Sequence of chain 1.F:
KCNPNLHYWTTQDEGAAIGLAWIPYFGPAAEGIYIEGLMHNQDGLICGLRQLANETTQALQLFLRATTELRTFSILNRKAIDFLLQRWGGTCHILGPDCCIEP

Sequence of chain 2.K:
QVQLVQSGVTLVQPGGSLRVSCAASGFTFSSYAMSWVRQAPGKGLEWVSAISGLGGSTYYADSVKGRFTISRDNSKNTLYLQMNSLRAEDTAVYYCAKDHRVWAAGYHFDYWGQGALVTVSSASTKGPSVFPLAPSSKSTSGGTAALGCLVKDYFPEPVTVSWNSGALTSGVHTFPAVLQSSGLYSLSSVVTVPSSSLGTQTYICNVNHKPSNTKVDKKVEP

Binding-site contacts:
Ligand atom C1 contacts residue ASN62 of chain 1.F at 1.4 Å.
Ligand atom O6 contacts residue GLU125 of chain 1.E at 3.7 Å.
Ligand atom C7 contacts residue SER52 of chain 2.L at 3.8 Å.
Ligand atom C7 contacts residue VAL149 of chain 1.E at 4.1 Å (hydrophobic).
Ligand atom C8 contacts residue VAL149 of chain 1.E at 3.8 Å (hydrophobic).
Ligand atom O3 contacts residue GLU125 of chain 1.E at 2.9 Å (salt-bridge).
Ligand atom C1 contacts residue TRP103 of chain 2.K at 3.6 Å (hydrophobic).
Ligand atom C1 contacts residue GLU125 of chain 1.E at 4.2 Å.
Ligand atom C5 contacts residue ARG101 of chain 2.K at 3.1 Å.
Ligand atom O7 contacts residue SER52 of chain 2.L at 2.6 Å (h-bond).
Ligand atom C6 contacts residue TRP103 of chain 2.K at 3.6 Å (hydrophobic).
Ligand atom O4 contacts residue ARG101 of chain 2.K at 3.6 Å.
Ligand atom O5 contacts residue ASP50 of chain 2.L at 4.3 Å.
Ligand atom C3 contacts residue GLU125 of chain 1.E at 4.1 Å.
Ligand atom C8 contacts residue GLU125 of chain 1.E at 4.2 Å.
Ligand atom C8 contacts residue SER31 of chain 2.L at 3.4 Å.
Ligand atom C2 contacts residue ASN62 of chain 1.F at 2.5 Å.
Ligand atom O5 contacts residue ASN62 of chain 1.F at 2.3 Å (h-bond).
Ligand atom N2 contacts residue ASN62 of chain 1.F at 2.9 Å (h-bond).
Ligand atom C4 contacts residue ARG101 of chain 2.K at 3.6 Å.
Ligand atom C6 contacts residue GLU125 of chain 1.E at 3.8 Å.
Ligand atom C8 contacts residue THR65 of chain 1.F at 3.8 Å.
Ligand atom C6 contacts residue ARG101 of chain 2.K at 4.0 Å.
Ligand atom C1 contacts residue ARG101 of chain 2.K at 4.0 Å.
Ligand atom O5 contacts residue GLU125 of chain 1.E at 4.2 Å.
Ligand atom O5 contacts residue TRP103 of chain 2.K at 3.0 Å.
Ligand atom C5 contacts residue GLU125 of chain 1.E at 3.8 Å.
Ligand atom C6 contacts residue TRP32 of chain 2.L at 3.5 Å (hydrophobic).
Ligand atom O7 contacts residue LEU39 of chain 1.E at 3.6 Å.
Ligand atom C3 contacts residue ASN62 of chain 1.F at 3.8 Å.
Ligand atom C4 contacts residue ASN62 of chain 1.F at 4.3 Å.
Ligand atom C8 contacts residue ASN62 of chain 1.F at 4.0 Å.
Ligand atom C5 contacts residue TRP103 of chain 2.K at 3.6 Å (hydrophobic).
Ligand atom C7 contacts residue ASN62 of chain 1.F at 3.4 Å.
Ligand atom O5 contacts residue ARG101 of chain 2.K at 3.9 Å.
Ligand atom O7 contacts residue ASN62 of chain 1.F at 3.5 Å (h-bond).
Ligand atom O7 contacts residue VAL149 of chain 1.E at 3.7 Å.
Ligand atom O6 contacts residue TRP32 of chain 2.L at 3.7 Å.
Ligand atom C3 contacts residue ARG101 of chain 2.K at 3.7 Å.
Ligand atom C5 contacts residue ASN62 of chain 1.F at 3.6 Å.

A protein and the small-molecule ligand that binds it are described below.
Small molecule (SMILES): CC(=O)N[C@H]1[C@H](O[C@H]2[C@H](O)[C@@H](NC(C)=O)CO[C@@H]2CO)O[C@H](CO)[C@@H](O[C@@H]2O[C@H](CO[C@H]3O[C@H](CO)[C@@H](O)[C@H](O)[C@@H]3O[C@@H]3O[C@H](CO)[C@@H](O)[C@H](O)[C@H]3NC(C)=O)[C@@H](O)[C@H](O[C@H]3O[C@H](CO)[C@@H](O)[C@H](O)[C@@H]3O[C@@H]3O[C@H](CO)[C@@H](O)[C@H](O)[C@H]3NC(C)=O)[C@@H]2O)[C@@H]1O

Sequence of chain 1.E:
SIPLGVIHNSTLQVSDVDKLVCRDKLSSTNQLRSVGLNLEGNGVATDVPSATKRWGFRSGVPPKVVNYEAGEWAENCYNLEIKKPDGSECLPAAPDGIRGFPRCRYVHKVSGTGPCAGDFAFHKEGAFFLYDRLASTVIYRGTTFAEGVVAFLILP

Sequence of chain 2.L:
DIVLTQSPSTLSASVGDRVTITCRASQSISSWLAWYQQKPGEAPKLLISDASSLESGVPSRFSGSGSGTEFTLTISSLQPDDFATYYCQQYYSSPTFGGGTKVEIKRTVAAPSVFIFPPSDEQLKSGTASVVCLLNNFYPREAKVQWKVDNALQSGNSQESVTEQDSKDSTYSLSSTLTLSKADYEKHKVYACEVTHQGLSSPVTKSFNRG